This protein binds this small molecule.
Small molecule (SMILES): CC(=O)N[C@@H]1[C@@H](O)[C@H](O)[C@@H](CO)O[C@H]1O

Binding-site contacts:
Ligand atom C2 contacts residue ASN275 of chain 1.A at 2.5 Å.
Ligand atom C3 contacts residue ASN275 of chain 1.A at 3.1 Å.
Ligand atom C8 contacts residue ASN275 of chain 1.A at 4.2 Å.
Ligand atom C4 contacts residue ASN275 of chain 1.A at 3.0 Å.
Ligand atom N2 contacts residue ASN275 of chain 1.A at 3.7 Å.
Ligand atom C1 contacts residue ASN275 of chain 1.A at 1.5 Å.
Ligand atom C6 contacts residue ASN275 of chain 1.A at 4.3 Å.
Ligand atom O5 contacts residue ASN275 of chain 1.A at 2.4 Å (h-bond).
Ligand atom O4 contacts residue ASN275 of chain 1.A at 4.3 Å.
Ligand atom O3 contacts residue ASN275 of chain 1.A at 2.8 Å (h-bond).
Ligand atom O7 contacts residue TYR266 of chain 1.A at 3.6 Å.
Ligand atom O3 contacts residue SER273 of chain 1.A at 4.4 Å.
Ligand atom O3 contacts residue ALA274 of chain 1.A at 4.4 Å.
Ligand atom C7 contacts residue ASN275 of chain 1.A at 4.1 Å.
Ligand atom C5 contacts residue ASN275 of chain 1.A at 3.3 Å.

Sequence of chain 1.A:
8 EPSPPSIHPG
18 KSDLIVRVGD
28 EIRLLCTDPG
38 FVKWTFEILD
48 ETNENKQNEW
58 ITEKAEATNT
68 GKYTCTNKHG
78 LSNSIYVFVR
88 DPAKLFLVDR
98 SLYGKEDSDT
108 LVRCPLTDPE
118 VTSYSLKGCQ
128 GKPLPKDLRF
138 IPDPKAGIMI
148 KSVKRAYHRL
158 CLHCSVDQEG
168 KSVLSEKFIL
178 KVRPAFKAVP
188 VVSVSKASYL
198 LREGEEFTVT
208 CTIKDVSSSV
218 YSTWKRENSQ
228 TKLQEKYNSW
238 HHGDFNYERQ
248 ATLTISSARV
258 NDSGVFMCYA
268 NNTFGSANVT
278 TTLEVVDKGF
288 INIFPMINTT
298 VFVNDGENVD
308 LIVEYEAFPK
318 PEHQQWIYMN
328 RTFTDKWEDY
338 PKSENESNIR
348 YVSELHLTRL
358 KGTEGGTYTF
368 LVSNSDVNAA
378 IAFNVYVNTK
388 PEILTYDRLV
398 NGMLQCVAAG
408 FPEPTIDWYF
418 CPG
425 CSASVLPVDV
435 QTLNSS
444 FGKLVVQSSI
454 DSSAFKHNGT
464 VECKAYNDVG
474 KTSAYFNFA